Binding-site contacts:
Ligand atom C4 contacts residue TRP47 of chain 43.E at 3.9 Å (hydrophobic).
Ligand atom OP1 contacts residue LYS45 of chain 22.F at 4.3 Å.
Ligand atom C5 contacts residue TRP47 of chain 43.E at 4.0 Å (hydrophobic).
Ligand atom O4' contacts residue GLU140 of chain 43.E at 4.1 Å.
Ligand atom O4' contacts residue TRP47 of chain 43.E at 4.0 Å.
Ligand atom N3 contacts residue TRP47 of chain 43.E at 3.9 Å.
Ligand atom N9 contacts residue LYS143 of chain 43.E at 3.8 Å.
Ligand atom C2' contacts residue GLU140 of chain 43.E at 3.5 Å.
Ligand atom C8 contacts residue LYS143 of chain 43.E at 2.8 Å.
Ligand atom N9 contacts residue GLU140 of chain 43.E at 4.1 Å.
Ligand atom O4' contacts residue LYS143 of chain 43.E at 4.2 Å.
Ligand atom C2 contacts residue TRP47 of chain 43.E at 3.8 Å (hydrophobic).
Ligand atom N7 contacts residue LYS143 of chain 43.E at 3.7 Å.
Ligand atom C1' contacts residue GLU140 of chain 43.E at 3.2 Å.
Ligand atom N6 contacts residue TRP47 of chain 43.E at 4.2 Å.
Ligand atom C6 contacts residue TRP47 of chain 43.E at 3.9 Å (hydrophobic).
Ligand atom C1' contacts residue TRP47 of chain 43.E at 4.3 Å (hydrophobic).
Ligand atom C2' contacts residue LYS143 of chain 43.E at 4.5 Å.
Ligand atom C1' contacts residue LYS143 of chain 43.E at 4.0 Å.
Ligand atom N9 contacts residue TRP47 of chain 43.E at 4.0 Å.
Ligand atom C8 contacts residue GLU140 of chain 43.E at 4.1 Å.
Ligand atom N7 contacts residue TRP47 of chain 43.E at 4.0 Å.
Ligand atom C8 contacts residue TRP47 of chain 43.E at 4.0 Å (hydrophobic).
Ligand atom N1 contacts residue TRP47 of chain 43.E at 3.8 Å.
Ligand atom O2' contacts residue GLU140 of chain 43.E at 3.0 Å (salt-bridge).

Sequence of chain 22.F:
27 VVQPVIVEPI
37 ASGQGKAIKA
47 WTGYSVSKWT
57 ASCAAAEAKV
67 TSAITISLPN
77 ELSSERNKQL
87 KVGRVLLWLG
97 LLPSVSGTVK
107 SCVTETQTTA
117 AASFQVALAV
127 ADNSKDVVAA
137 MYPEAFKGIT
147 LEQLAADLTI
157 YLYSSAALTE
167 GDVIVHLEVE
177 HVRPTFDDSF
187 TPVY

Sequence of chain 43.E:
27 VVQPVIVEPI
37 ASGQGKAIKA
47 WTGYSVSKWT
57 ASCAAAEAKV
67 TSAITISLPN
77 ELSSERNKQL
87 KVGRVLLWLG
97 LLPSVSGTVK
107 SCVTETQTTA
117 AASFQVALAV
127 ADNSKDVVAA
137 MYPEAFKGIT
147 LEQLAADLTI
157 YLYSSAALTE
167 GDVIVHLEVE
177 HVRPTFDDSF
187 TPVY

A small-molecule ligand and the protein it binds are described below.
Small molecule (SMILES): Nc1ncnc2c1ncn2[C@@H]1O[C@H](COP(=O)=O)[C@@H](O[P](=O)(O)OC[C@H]2O[C@@H](n3ccc(=O)[nH]c3=O)[C@H](O)[C@@H]2O)[C@H]1O